Sequence of chain 1.A:
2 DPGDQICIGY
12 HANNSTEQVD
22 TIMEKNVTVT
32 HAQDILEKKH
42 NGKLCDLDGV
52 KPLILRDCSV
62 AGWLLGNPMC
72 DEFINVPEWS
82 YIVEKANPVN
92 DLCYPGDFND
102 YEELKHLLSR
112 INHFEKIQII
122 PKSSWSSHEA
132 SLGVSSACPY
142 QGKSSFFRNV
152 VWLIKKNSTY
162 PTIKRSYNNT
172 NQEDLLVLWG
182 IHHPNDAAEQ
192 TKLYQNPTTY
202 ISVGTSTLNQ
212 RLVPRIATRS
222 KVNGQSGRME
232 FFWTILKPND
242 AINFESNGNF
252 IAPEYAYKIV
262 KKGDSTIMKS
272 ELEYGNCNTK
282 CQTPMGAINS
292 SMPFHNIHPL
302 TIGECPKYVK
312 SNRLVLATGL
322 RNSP

The protein below binds the small molecule below.
Small molecule (SMILES): CC(=O)N[C@H]1[C@H](O[C@H]2[C@H](O)[C@@H](NC(C)=O)CO[C@@H]2CO)O[C@H](CO)[C@@H](O[C@H]2O[C@H](CO[C@H]3O[C@H](CO)[C@@H](O)[C@H](O)[C@@H]3O)[C@@H](O)[C@H](O[C@H]3O[C@H](CO)[C@@H](O)[C@H](O)[C@@H]3O)[C@@H]2O)[C@@H]1O

Sequence of chain 1.C:
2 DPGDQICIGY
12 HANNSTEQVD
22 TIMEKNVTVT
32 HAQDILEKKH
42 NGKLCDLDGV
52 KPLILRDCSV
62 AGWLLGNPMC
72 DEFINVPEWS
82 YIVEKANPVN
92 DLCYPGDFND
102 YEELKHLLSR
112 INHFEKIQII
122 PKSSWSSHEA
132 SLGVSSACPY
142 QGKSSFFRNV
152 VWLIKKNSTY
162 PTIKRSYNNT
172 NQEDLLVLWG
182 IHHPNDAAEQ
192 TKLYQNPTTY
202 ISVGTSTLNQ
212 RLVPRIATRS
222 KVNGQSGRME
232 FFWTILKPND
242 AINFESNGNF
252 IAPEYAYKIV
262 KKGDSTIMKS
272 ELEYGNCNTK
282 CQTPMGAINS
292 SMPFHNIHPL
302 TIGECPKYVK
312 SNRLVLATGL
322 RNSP

Binding-site contacts:
Ligand atom N2 contacts residue ASN240 of chain 1.C at 3.3 Å (h-bond).
Ligand atom C3 contacts residue ASN169 of chain 1.C at 3.8 Å.
Ligand atom C3 contacts residue ASN240 of chain 1.C at 3.7 Å.
Ligand atom C2 contacts residue ASN240 of chain 1.C at 3.9 Å.
Ligand atom C2 contacts residue ASN169 of chain 1.C at 2.4 Å.
Ligand atom C7 contacts residue ALA242 of chain 1.C at 4.2 Å (hydrophobic).
Ligand atom C7 contacts residue ASN169 of chain 1.C at 3.4 Å.
Ligand atom C1 contacts residue ASN169 of chain 1.C at 1.5 Å.
Ligand atom C8 contacts residue ASN169 of chain 1.C at 4.5 Å.
Ligand atom C8 contacts residue ALA242 of chain 1.C at 3.8 Å (hydrophobic).
Ligand atom O3 contacts residue ASN240 of chain 1.C at 4.4 Å.
Ligand atom C8 contacts residue ASP241 of chain 1.C at 4.2 Å.
Ligand atom C8 contacts residue SER221 of chain 1.A at 3.9 Å.
Ligand atom N2 contacts residue ASN169 of chain 1.C at 2.8 Å (h-bond).
Ligand atom C5 contacts residue ASN169 of chain 1.C at 3.7 Å.
Ligand atom O5 contacts residue ASN169 of chain 1.C at 2.5 Å (h-bond).
Ligand atom C1 contacts residue ASN240 of chain 1.C at 4.0 Å.
Ligand atom C7 contacts residue ASN240 of chain 1.C at 4.4 Å.
Ligand atom C4 contacts residue ASN169 of chain 1.C at 4.3 Å.
Ligand atom O4 contacts residue ASN240 of chain 1.C at 4.2 Å.
Ligand atom O7 contacts residue ASN169 of chain 1.C at 3.5 Å (h-bond).